Sequence of chain 1.B:
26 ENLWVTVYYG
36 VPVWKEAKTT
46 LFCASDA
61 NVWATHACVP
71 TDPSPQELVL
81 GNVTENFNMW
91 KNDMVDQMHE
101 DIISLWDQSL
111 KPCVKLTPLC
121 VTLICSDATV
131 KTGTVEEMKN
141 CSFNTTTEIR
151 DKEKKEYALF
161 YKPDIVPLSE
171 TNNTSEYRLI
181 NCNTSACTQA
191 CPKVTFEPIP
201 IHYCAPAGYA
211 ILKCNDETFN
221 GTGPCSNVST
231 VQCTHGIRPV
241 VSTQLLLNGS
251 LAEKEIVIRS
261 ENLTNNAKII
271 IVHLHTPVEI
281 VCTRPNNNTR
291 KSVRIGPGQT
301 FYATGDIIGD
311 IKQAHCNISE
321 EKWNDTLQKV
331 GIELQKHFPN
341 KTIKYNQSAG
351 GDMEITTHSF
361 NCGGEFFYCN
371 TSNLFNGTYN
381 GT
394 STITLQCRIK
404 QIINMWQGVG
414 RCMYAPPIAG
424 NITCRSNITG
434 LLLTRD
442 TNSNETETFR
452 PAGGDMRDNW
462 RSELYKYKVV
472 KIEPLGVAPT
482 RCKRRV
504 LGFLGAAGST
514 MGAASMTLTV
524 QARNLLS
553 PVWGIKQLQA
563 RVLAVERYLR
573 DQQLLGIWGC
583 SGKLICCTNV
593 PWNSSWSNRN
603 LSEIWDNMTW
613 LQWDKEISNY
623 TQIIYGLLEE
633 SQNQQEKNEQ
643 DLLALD

This protein binds this small molecule.
Small molecule (SMILES): CC(=O)N[C@@H]1[C@@H](O)[C@H](O)[C@@H](CO)O[C@H]1O

Binding-site contacts:
Ligand atom O6 contacts residue LEU263 of chain 1.B at 3.0 Å (h-bond).
Ligand atom N2 contacts residue THR222 of chain 1.B at 4.1 Å.
Ligand atom C6 contacts residue LEU263 of chain 1.B at 3.9 Å (hydrophobic).
Ligand atom C6 contacts residue GLU261 of chain 1.B at 4.3 Å.
Ligand atom C6 contacts residue ASN262 of chain 1.B at 4.3 Å.
Ligand atom C7 contacts residue ASN220 of chain 1.B at 3.5 Å.
Ligand atom O6 contacts residue ASN262 of chain 1.B at 3.8 Å.
Ligand atom C2 contacts residue THR222 of chain 1.B at 3.9 Å.
Ligand atom O7 contacts residue ASN220 of chain 1.B at 3.7 Å.
Ligand atom C3 contacts residue ASN220 of chain 1.B at 3.8 Å.
Ligand atom C1 contacts residue ASN220 of chain 1.B at 1.4 Å.
Ligand atom C2 contacts residue ASN220 of chain 1.B at 2.5 Å.
Ligand atom N2 contacts residue ASN220 of chain 1.B at 2.9 Å (h-bond).
Ligand atom C4 contacts residue ASN220 of chain 1.B at 4.2 Å.
Ligand atom O5 contacts residue ASN220 of chain 1.B at 2.3 Å (h-bond).
Ligand atom C6 contacts residue SER260 of chain 1.B at 3.6 Å.
Ligand atom O5 contacts residue SER260 of chain 1.B at 4.3 Å.
Ligand atom C5 contacts residue ASN220 of chain 1.B at 3.7 Å.